Binding-site contacts:
Ligand atom C5 contacts residue ASN103 of chain 1.B at 3.7 Å.
Ligand atom N2 contacts residue ASN103 of chain 1.B at 2.9 Å (h-bond).
Ligand atom C8 contacts residue GLU109 of chain 1.B at 3.3 Å.
Ligand atom C5 contacts residue LYS106 of chain 1.B at 4.2 Å.
Ligand atom C6 contacts residue THR105 of chain 1.B at 3.3 Å.
Ligand atom C8 contacts residue THR105 of chain 1.B at 3.5 Å.
Ligand atom O6 contacts residue LYS106 of chain 1.B at 4.1 Å.
Ligand atom C5 contacts residue THR105 of chain 1.B at 3.8 Å.
Ligand atom O5 contacts residue ASN103 of chain 1.B at 2.4 Å (h-bond).
Ligand atom O6 contacts residue GLU109 of chain 1.B at 2.8 Å (salt-bridge).
Ligand atom O7 contacts residue ASN103 of chain 1.B at 4.0 Å.
Ligand atom C8 contacts residue ASN103 of chain 1.B at 3.5 Å.
Ligand atom C4 contacts residue ASN103 of chain 1.B at 4.2 Å.
Ligand atom C2 contacts residue ASN103 of chain 1.B at 2.4 Å.
Ligand atom C3 contacts residue ASN103 of chain 1.B at 3.8 Å.
Ligand atom N2 contacts residue GLU109 of chain 1.B at 4.2 Å.
Ligand atom C1 contacts residue LYS106 of chain 1.B at 4.2 Å.
Ligand atom C1 contacts residue ASN103 of chain 1.B at 1.4 Å.
Ligand atom O5 contacts residue LYS106 of chain 1.B at 3.4 Å.
Ligand atom C7 contacts residue GLU109 of chain 1.B at 4.3 Å.
Ligand atom C6 contacts residue LYS106 of chain 1.B at 3.9 Å.
Ligand atom O5 contacts residue THR105 of chain 1.B at 4.1 Å.
Ligand atom C6 contacts residue GLU109 of chain 1.B at 3.2 Å.
Ligand atom C7 contacts residue ASN103 of chain 1.B at 3.2 Å.

Sequence of chain 1.B:
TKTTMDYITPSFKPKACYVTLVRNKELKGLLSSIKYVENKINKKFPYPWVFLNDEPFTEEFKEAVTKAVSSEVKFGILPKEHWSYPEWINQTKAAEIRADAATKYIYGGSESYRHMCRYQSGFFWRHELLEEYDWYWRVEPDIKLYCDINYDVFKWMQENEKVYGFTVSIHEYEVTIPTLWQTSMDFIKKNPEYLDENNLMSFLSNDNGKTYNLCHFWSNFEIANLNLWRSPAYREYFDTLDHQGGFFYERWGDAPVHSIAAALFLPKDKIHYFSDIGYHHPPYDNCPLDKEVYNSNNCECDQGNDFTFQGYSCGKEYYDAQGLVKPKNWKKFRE

This protein binds this small molecule.
Small molecule (SMILES): CC(=O)N[C@H]1[C@H](O[C@H]2[C@H](O)[C@@H](NC(C)=O)CO[C@@H]2CO)O[C@H](CO)[C@@H](O)[C@@H]1O